Sequence of chain 23.A:
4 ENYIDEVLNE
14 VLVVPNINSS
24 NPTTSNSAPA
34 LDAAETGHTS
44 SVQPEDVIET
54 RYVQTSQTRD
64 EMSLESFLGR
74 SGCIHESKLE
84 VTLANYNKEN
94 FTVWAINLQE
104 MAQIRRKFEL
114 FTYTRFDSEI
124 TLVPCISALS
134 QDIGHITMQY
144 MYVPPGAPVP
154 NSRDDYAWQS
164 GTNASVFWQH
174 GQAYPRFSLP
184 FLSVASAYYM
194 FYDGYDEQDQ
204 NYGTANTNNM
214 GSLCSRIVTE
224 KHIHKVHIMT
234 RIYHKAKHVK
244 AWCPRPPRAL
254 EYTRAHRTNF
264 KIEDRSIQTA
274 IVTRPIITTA

Binding-site contacts:
Ligand atom C17 contacts residue ILE99 of chain 23.A at 3.8 Å (hydrophobic).
Ligand atom C17 contacts residue LEU182 of chain 23.A at 3.7 Å (hydrophobic).
Ligand atom N24 contacts residue LEU216 of chain 23.A at 3.5 Å.
Ligand atom C10 contacts residue TYR191 of chain 23.A at 3.7 Å (hydrophobic).
Ligand atom C28 contacts residue MET144 of chain 23.A at 3.8 Å (hydrophobic).
Ligand atom C21 contacts residue ILE123 of chain 23.A at 3.8 Å (hydrophobic).
Ligand atom C19 contacts residue TYR145 of chain 23.A at 3.2 Å (hydrophobic).
Ligand atom C19 contacts residue LEU182 of chain 23.A at 3.6 Å (hydrophobic).
Ligand atom C14 contacts residue SER121 of chain 23.A at 3.5 Å.
Ligand atom O26 contacts residue TYR145 of chain 23.A at 3.2 Å.
Ligand atom C01 contacts residue TYR192 of chain 23.A at 2.9 Å (hydrophobic).
Ligand atom N07 contacts residue LEU101 of chain 23.A at 3.7 Å.
Ligand atom C14 contacts residue HIS237 of chain 23.A at 3.5 Å.
Ligand atom C22 contacts residue ILE123 of chain 23.A at 3.6 Å (hydrophobic).
Ligand atom C12 contacts residue ILE99 of chain 23.A at 3.7 Å (hydrophobic).
Ligand atom C18 contacts residue TYR145 of chain 23.A at 3.8 Å (hydrophobic).
Ligand atom C13 contacts residue MET213 of chain 23.A at 3.4 Å (hydrophobic).
Ligand atom C04 contacts residue ASN211 of chain 23.A at 3.4 Å.
Ligand atom O23 contacts residue LEU216 of chain 23.A at 3.7 Å.
Ligand atom C27 contacts residue PHE180 of chain 23.A at 3.2 Å (hydrophobic).
Ligand atom C04 contacts residue MET213 of chain 23.A at 3.9 Å (hydrophobic).
Ligand atom C18 contacts residue ILE99 of chain 23.A at 3.8 Å (hydrophobic).
Ligand atom O26 contacts residue PHE180 of chain 23.A at 3.7 Å.
Ligand atom C28 contacts residue ALA167 of chain 23.A at 3.1 Å (hydrophobic).
Ligand atom C28 contacts residue TYR143 of chain 23.A at 3.4 Å (hydrophobic).
Ligand atom C15 contacts residue LEU182 of chain 23.A at 3.7 Å (hydrophobic).
Ligand atom C22 contacts residue ILE99 of chain 23.A at 3.9 Å (hydrophobic).
Ligand atom C25 contacts residue PHE180 of chain 23.A at 3.5 Å (hydrophobic).
Ligand atom C09 contacts residue TYR191 of chain 23.A at 3.6 Å (hydrophobic).
Ligand atom C05 contacts residue LEU101 of chain 23.A at 3.9 Å (hydrophobic).
Ligand atom N24 contacts residue PHE180 of chain 23.A at 3.6 Å.
Ligand atom C15 contacts residue ILE123 of chain 23.A at 3.6 Å (hydrophobic).
Ligand atom C09 contacts residue LEU101 of chain 23.A at 3.8 Å (hydrophobic).
Ligand atom N06 contacts residue LEU101 of chain 23.A at 3.2 Å.
Ligand atom O16 contacts residue ILE99 of chain 23.A at 3.6 Å.
Ligand atom C03 contacts residue ASN211 of chain 23.A at 3.1 Å.
Ligand atom C28 contacts residue TYR145 of chain 23.A at 3.3 Å (hydrophobic).
Ligand atom C01 contacts residue THR207 of chain 23.A at 2.9 Å.
Ligand atom N08 contacts residue LEU101 of chain 23.A at 3.8 Å.
Ligand atom C18 contacts residue LEU182 of chain 23.A at 3.2 Å (hydrophobic).

A small-molecule ligand and the protein it binds are described below.
Small molecule (SMILES): CCOc1noc2cc(OCCC3CCN(c4ccc(C)nn4)CC3)ccc12